The protein below binds the small molecule below.
Small molecule (SMILES): CC(=O)N[C@H]1[C@H](O[C@H]2[C@H](O)[C@@H](NC(C)=O)CO[C@@H]2CO)O[C@H](CO)[C@@H](O)[C@@H]1O

Binding-site contacts:
Ligand atom O7 contacts residue PEG1 of chain 1.ZA at 3.5 Å.
Ligand atom C1 contacts residue ASN65 of chain 1.C at 1.4 Å.
Ligand atom C7 contacts residue ASN65 of chain 1.C at 3.4 Å.
Ligand atom N2 contacts residue ASN65 of chain 1.C at 2.9 Å (h-bond).
Ligand atom C7 contacts residue PEG1 of chain 1.ZA at 4.0 Å.
Ligand atom O3 contacts residue PEG1 of chain 1.ZA at 2.9 Å (h-bond).
Ligand atom C2 contacts residue TYR387 of chain 1.D at 4.2 Å (hydrophobic).
Ligand atom C3 contacts residue PEG1 of chain 1.ZA at 3.4 Å.
Ligand atom C2 contacts residue ASN65 of chain 1.C at 2.4 Å.
Ligand atom N2 contacts residue LEU358 of chain 1.C at 3.9 Å.
Ligand atom O4 contacts residue PEG1 of chain 1.ZA at 3.9 Å.
Ligand atom C2 contacts residue PEG1 of chain 1.ZA at 3.6 Å.
Ligand atom O5 contacts residue PEG1 of chain 1.ZA at 3.0 Å (h-bond).
Ligand atom C7 contacts residue LEU358 of chain 1.C at 4.0 Å (hydrophobic).
Ligand atom C1 contacts residue TYR387 of chain 1.D at 4.0 Å (hydrophobic).
Ligand atom C5 contacts residue ASN65 of chain 1.C at 3.6 Å.
Ligand atom O6 contacts residue PEG1 of chain 1.ZA at 2.9 Å (h-bond).
Ligand atom C6 contacts residue ILE386 of chain 1.D at 4.4 Å (hydrophobic).
Ligand atom O7 contacts residue TYR387 of chain 1.D at 3.4 Å.
Ligand atom C1 contacts residue PEG1 of chain 1.ZA at 3.4 Å.
Ligand atom O5 contacts residue TYR387 of chain 1.D at 4.0 Å.
Ligand atom C5 contacts residue PEG1 of chain 1.ZA at 3.3 Å.
Ligand atom O7 contacts residue ASN65 of chain 1.C at 3.5 Å (h-bond).
Ligand atom C4 contacts residue PEG1 of chain 1.ZA at 3.2 Å.
Ligand atom O5 contacts residue ASN65 of chain 1.C at 2.3 Å (h-bond).
Ligand atom C3 contacts residue ASN65 of chain 1.C at 3.8 Å.
Ligand atom C4 contacts residue ASN65 of chain 1.C at 4.2 Å.
Ligand atom C6 contacts residue PEG1 of chain 1.ZA at 3.6 Å.
Ligand atom C8 contacts residue LEU358 of chain 1.C at 3.8 Å (hydrophobic).
Ligand atom N2 contacts residue PEG1 of chain 1.ZA at 4.4 Å.

Sequence of chain 1.D:
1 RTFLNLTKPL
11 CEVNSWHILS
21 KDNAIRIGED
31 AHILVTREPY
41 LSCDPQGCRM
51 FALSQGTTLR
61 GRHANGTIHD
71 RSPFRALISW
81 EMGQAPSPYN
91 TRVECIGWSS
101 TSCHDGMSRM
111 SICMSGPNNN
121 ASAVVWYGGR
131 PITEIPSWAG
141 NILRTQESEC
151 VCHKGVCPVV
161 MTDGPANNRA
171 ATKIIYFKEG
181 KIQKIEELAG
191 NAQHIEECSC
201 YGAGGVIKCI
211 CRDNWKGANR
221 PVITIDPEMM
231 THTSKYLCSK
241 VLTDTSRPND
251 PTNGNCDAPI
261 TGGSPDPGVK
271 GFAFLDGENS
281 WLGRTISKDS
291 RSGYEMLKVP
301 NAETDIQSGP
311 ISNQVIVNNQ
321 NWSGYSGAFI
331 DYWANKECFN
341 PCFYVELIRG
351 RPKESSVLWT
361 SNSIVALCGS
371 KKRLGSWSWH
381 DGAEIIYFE

Sequence of chain 1.C:
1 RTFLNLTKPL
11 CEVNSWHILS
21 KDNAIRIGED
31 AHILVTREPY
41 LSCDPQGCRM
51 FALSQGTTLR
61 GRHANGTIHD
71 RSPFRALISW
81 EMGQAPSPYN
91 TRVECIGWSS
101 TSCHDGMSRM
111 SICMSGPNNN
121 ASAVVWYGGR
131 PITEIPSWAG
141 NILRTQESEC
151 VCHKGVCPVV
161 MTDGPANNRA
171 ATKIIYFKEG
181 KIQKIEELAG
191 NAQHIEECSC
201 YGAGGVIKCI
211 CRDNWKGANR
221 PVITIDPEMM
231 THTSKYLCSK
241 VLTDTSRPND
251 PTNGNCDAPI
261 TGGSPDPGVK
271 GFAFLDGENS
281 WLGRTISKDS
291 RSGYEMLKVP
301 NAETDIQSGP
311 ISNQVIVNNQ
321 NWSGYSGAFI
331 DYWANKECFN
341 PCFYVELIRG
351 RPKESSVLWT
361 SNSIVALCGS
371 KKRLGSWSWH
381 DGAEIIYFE